Sequence of chain 1.B:
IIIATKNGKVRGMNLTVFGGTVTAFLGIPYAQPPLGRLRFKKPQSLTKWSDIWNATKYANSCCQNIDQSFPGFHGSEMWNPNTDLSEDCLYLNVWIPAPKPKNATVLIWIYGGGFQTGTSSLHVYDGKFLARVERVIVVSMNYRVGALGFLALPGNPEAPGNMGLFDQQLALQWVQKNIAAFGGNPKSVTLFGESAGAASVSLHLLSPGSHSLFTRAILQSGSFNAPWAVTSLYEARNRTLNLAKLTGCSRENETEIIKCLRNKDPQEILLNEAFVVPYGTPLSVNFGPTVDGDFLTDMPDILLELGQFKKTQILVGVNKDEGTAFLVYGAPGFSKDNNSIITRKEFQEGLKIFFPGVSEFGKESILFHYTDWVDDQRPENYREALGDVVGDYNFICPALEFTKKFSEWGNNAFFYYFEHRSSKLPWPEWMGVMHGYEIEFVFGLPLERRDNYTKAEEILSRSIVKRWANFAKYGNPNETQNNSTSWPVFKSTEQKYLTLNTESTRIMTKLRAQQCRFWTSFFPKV

A small-molecule ligand and the protein it binds are described below.
Small molecule (SMILES): CC(=O)N[C@@H]1[C@@H](O)[C@H](O)[C@@H](CO)O[C@H]1O

Binding-site contacts:
Ligand atom O6 contacts residue ASN341 of chain 1.B at 4.5 Å.
Ligand atom C5 contacts residue PHE337 of chain 1.B at 4.1 Å (hydrophobic).
Ligand atom N2 contacts residue GLY336 of chain 1.B at 4.0 Å.
Ligand atom C2 contacts residue GLY336 of chain 1.B at 4.3 Å.
Ligand atom O7 contacts residue ASN342 of chain 1.B at 4.0 Å.
Ligand atom C3 contacts residue GLY336 of chain 1.B at 4.5 Å.
Ligand atom C1 contacts residue SER338 of chain 1.B at 3.8 Å.
Ligand atom O6 contacts residue SER338 of chain 1.B at 4.4 Å.
Ligand atom C5 contacts residue ASN341 of chain 1.B at 3.6 Å.
Ligand atom O5 contacts residue SER338 of chain 1.B at 3.5 Å.
Ligand atom C7 contacts residue ASN341 of chain 1.B at 3.2 Å.
Ligand atom N2 contacts residue ASN341 of chain 1.B at 2.7 Å (h-bond).
Ligand atom C1 contacts residue PHE337 of chain 1.B at 4.3 Å (hydrophobic).
Ligand atom C2 contacts residue ASN341 of chain 1.B at 2.5 Å.
Ligand atom C3 contacts residue ASN341 of chain 1.B at 3.7 Å.
Ligand atom O5 contacts residue PHE337 of chain 1.B at 4.2 Å.
Ligand atom O5 contacts residue ASN341 of chain 1.B at 2.4 Å (h-bond).
Ligand atom O7 contacts residue ASN341 of chain 1.B at 4.1 Å.
Ligand atom C8 contacts residue ASN341 of chain 1.B at 3.4 Å.
Ligand atom C1 contacts residue GLY336 of chain 1.B at 3.8 Å.
Ligand atom C1 contacts residue ASN341 of chain 1.B at 1.4 Å.
Ligand atom C5 contacts residue SER338 of chain 1.B at 4.3 Å.
Ligand atom C4 contacts residue ASN341 of chain 1.B at 4.2 Å.